Binding-site contacts:
Ligand atom OXT contacts residue PHE39 of chain 3.A at 3.5 Å.
Ligand atom OXT contacts residue PRO53 of chain 3.A at 4.3 Å.
Ligand atom C contacts residue PRO51 of chain 3.A at 4.2 Å (hydrophobic).
Ligand atom C contacts residue PRO52 of chain 3.A at 4.0 Å (hydrophobic).
Ligand atom CA contacts residue PRO51 of chain 3.A at 4.3 Å (hydrophobic).
Ligand atom OXT contacts residue PRO51 of chain 3.A at 3.2 Å (h-bond).
Ligand atom O contacts residue PRO53 of chain 3.A at 4.0 Å.
Ligand atom O contacts residue GLU29 of chain 3.A at 3.1 Å (salt-bridge).
Ligand atom O contacts residue PRO52 of chain 3.A at 4.3 Å.
Ligand atom N contacts residue GLN54 of chain 3.A at 3.5 Å.
Ligand atom CA contacts residue PRO52 of chain 3.A at 4.3 Å (hydrophobic).
Ligand atom C contacts residue GLU29 of chain 3.A at 4.2 Å.
Ligand atom C contacts residue PRO53 of chain 3.A at 4.4 Å (hydrophobic).
Ligand atom OXT contacts residue PRO52 of chain 3.A at 3.9 Å.
Ligand atom N contacts residue PRO51 of chain 3.A at 4.0 Å.
Ligand atom OXT contacts residue LEU31 of chain 3.A at 4.5 Å.
Ligand atom N contacts residue PRO52 of chain 3.A at 3.4 Å (h-bond).
Ligand atom C contacts residue LEU31 of chain 3.A at 4.4 Å (hydrophobic).
Ligand atom O contacts residue LEU31 of chain 3.A at 3.9 Å.

Sequence of chain 3.A:
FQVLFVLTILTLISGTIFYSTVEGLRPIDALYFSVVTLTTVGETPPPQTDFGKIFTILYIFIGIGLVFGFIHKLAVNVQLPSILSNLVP

A small-molecule ligand and the protein it binds are described below.
Small molecule (SMILES): NCC(=O)O